This protein binds this small molecule.
Small molecule (SMILES): CC(=O)N[C@@H]1[C@@H](O)[C@H](O)[C@@H](CO)O[C@H]1O

Binding-site contacts:
Ligand atom N2 contacts residue ILE238 of chain 1.B at 4.2 Å.
Ligand atom C5 contacts residue ASN240 of chain 1.B at 3.7 Å.
Ligand atom C8 contacts residue ASN240 of chain 1.B at 3.9 Å.
Ligand atom C4 contacts residue ASN240 of chain 1.B at 4.2 Å.
Ligand atom C7 contacts residue ASN240 of chain 1.B at 3.5 Å.
Ligand atom C7 contacts residue ILE238 of chain 1.B at 4.4 Å (hydrophobic).
Ligand atom C1 contacts residue ASN240 of chain 1.B at 1.4 Å.
Ligand atom C3 contacts residue ASN240 of chain 1.B at 3.7 Å.
Ligand atom C2 contacts residue ASN240 of chain 1.B at 2.4 Å.
Ligand atom O7 contacts residue ASN240 of chain 1.B at 4.3 Å.
Ligand atom N2 contacts residue ASN240 of chain 1.B at 2.8 Å (h-bond).
Ligand atom O7 contacts residue ILE238 of chain 1.B at 3.7 Å.
Ligand atom O5 contacts residue ASN240 of chain 1.B at 2.4 Å (h-bond).

Sequence of chain 1.B:
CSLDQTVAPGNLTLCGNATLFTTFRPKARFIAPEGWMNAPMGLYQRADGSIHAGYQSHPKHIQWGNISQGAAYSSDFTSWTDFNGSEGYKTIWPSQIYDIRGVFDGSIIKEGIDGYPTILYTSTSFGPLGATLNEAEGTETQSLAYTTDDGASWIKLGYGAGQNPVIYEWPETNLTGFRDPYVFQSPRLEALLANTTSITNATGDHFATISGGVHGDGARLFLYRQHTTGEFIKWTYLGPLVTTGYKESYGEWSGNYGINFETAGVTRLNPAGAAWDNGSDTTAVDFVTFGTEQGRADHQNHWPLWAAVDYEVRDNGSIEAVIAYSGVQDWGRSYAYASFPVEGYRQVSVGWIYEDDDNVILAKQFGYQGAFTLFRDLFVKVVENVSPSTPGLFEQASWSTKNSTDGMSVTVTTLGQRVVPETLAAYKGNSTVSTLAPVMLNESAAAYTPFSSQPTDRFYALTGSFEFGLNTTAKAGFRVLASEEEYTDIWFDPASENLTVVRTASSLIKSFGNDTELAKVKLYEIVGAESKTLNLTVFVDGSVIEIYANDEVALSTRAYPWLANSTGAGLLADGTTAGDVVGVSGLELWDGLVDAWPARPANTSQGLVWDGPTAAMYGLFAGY